This protein binds this small molecule.
Small molecule (SMILES): CC[C@H](C)[C@H](NC(=O)[C@@H]1CCCN1C(=O)CNC(=O)[C@@H](NC(=O)[C@H](CC(C)C)NC(=O)CNC(=O)[C@H](CCCN=C(N)N)NC(=O)CNC(=O)CNC(=O)[C@@H]1C[C@@H](O)CN1)[C@@H](C)O)C(=O)NCC(=O)N1CCC[C@H]1C(=O)N1C[C@H](O)C[C@H]1C(=O)NCC(=O)N1CCC[C@H]1C=O

Sequence of chain 1.K:
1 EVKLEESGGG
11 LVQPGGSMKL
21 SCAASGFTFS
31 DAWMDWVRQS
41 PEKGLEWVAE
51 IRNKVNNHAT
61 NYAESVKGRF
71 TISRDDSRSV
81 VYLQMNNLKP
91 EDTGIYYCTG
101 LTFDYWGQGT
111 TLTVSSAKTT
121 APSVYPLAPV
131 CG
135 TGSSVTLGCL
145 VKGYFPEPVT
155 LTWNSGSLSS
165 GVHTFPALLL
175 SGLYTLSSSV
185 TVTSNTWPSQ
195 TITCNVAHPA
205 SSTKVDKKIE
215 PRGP

Binding-site contacts:
Ligand atom NH2 contacts residue TRP33 of chain 1.K at 3.7 Å.
Ligand atom N contacts residue ASP31 of chain 1.K at 3.0 Å (salt-bridge).
Ligand atom CA contacts residue ASP104 of chain 1.K at 3.4 Å.
Ligand atom CB contacts residue SER95 of chain 1.L at 3.5 Å.
Ligand atom O contacts residue ASN38 of chain 1.L at 2.9 Å (h-bond).
Ligand atom CB contacts residue ASN38 of chain 1.L at 3.5 Å.
Ligand atom CG2 contacts residue PHE50 of chain 1.L at 3.4 Å (hydrophobic).
Ligand atom CB contacts residue ASP104 of chain 1.K at 3.7 Å.
Ligand atom C contacts residue ASN38 of chain 1.L at 3.7 Å.
Ligand atom CA contacts residue LEU101 of chain 1.K at 3.5 Å (hydrophobic).
Ligand atom O contacts residue LEU101 of chain 1.K at 3.3 Å.
Ligand atom NH1 contacts residue TRP33 of chain 1.K at 2.9 Å.
Ligand atom O contacts residue LEU101 of chain 1.K at 3.5 Å.
Ligand atom CG contacts residue TRP33 of chain 1.K at 3.5 Å (hydrophobic).
Ligand atom CA contacts residue VAL55 of chain 1.K at 3.7 Å (hydrophobic).
Ligand atom N contacts residue ASP104 of chain 1.K at 2.9 Å (salt-bridge).
Ligand atom CB contacts residue ASP104 of chain 1.K at 3.3 Å.
Ligand atom CA contacts residue SER95 of chain 1.L at 3.6 Å.
Ligand atom CG2 contacts residue TYR32 of chain 1.L at 3.7 Å (hydrophobic).
Ligand atom O contacts residue ASN56 of chain 1.K at 2.6 Å (h-bond).
Ligand atom O contacts residue TRP33 of chain 1.K at 3.0 Å (h-bond).
Ligand atom OG1 contacts residue ASP104 of chain 1.K at 2.6 Å (salt-bridge).
Ligand atom CD contacts residue TYR100 of chain 1.L at 3.6 Å (hydrophobic).
Ligand atom CA contacts residue ASP31 of chain 1.K at 3.2 Å.
Ligand atom O contacts residue VAL55 of chain 1.K at 3.1 Å.
Ligand atom CG contacts residue TYR100 of chain 1.L at 3.2 Å (hydrophobic).
Ligand atom OG1 contacts residue PHE103 of chain 1.K at 2.9 Å (h-bond).
Ligand atom N contacts residue ASP104 of chain 1.K at 2.8 Å (salt-bridge).
Ligand atom O contacts residue TYR53 of chain 1.L at 3.3 Å.
Ligand atom CA contacts residue THR102 of chain 1.K at 3.4 Å.
Ligand atom CG2 contacts residue ASP104 of chain 1.K at 3.2 Å.
Ligand atom O contacts residue THR102 of chain 1.K at 2.7 Å (h-bond).
Ligand atom CZ contacts residue TRP33 of chain 1.K at 3.4 Å (hydrophobic).
Ligand atom O contacts residue SER95 of chain 1.L at 2.8 Å (h-bond).
Ligand atom C contacts residue ASN56 of chain 1.K at 3.6 Å.
Ligand atom OG1 contacts residue LEU101 of chain 1.K at 3.4 Å (h-bond).
Ligand atom C contacts residue ASP104 of chain 1.K at 3.6 Å.
Ligand atom CA contacts residue ASN38 of chain 1.L at 3.6 Å.
Ligand atom CA contacts residue ASP104 of chain 1.K at 3.7 Å.
Ligand atom O contacts residue ALA32 of chain 1.K at 3.7 Å.

Sequence of chain 1.L:
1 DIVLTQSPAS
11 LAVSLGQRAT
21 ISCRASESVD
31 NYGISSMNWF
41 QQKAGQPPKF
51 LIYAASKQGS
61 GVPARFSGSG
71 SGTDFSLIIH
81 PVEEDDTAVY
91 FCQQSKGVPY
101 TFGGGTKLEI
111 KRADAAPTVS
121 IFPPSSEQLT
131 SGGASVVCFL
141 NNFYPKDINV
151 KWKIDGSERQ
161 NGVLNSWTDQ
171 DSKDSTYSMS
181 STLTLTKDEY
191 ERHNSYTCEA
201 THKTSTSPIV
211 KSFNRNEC